Sequence of chain 3.A:
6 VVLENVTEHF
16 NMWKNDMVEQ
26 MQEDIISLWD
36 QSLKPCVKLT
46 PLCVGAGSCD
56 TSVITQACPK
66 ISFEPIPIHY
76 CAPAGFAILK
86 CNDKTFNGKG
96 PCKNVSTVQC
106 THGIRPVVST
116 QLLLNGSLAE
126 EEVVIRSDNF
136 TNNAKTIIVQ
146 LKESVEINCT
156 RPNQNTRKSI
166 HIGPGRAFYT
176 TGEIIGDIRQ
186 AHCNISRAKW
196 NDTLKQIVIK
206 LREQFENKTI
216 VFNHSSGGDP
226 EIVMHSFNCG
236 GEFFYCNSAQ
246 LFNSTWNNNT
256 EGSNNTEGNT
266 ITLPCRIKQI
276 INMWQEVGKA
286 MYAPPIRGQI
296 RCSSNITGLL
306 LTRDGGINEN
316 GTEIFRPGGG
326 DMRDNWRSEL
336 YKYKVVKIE

Binding-site contacts:
Ligand atom C3 contacts residue ASN120 of chain 3.A at 3.8 Å.
Ligand atom C8 contacts residue VAL112 of chain 3.A at 3.8 Å (hydrophobic).
Ligand atom O5 contacts residue ARG110 of chain 3.A at 4.2 Å.
Ligand atom C4 contacts residue ASN120 of chain 3.A at 4.3 Å.
Ligand atom C1 contacts residue SER298 of chain 3.A at 3.7 Å.
Ligand atom C7 contacts residue ASN120 of chain 3.A at 3.8 Å.
Ligand atom O5 contacts residue ASN120 of chain 3.A at 2.4 Å (h-bond).
Ligand atom N2 contacts residue SER298 of chain 3.A at 4.2 Å.
Ligand atom C4 contacts residue SER298 of chain 3.A at 4.0 Å.
Ligand atom O7 contacts residue ASN233 of chain 3.A at 4.0 Å.
Ligand atom C8 contacts residue PRO70 of chain 3.A at 4.3 Å (hydrophobic).
Ligand atom C2 contacts residue ASN120 of chain 3.A at 2.5 Å.
Ligand atom O4 contacts residue SER298 of chain 3.A at 4.1 Å.
Ligand atom C1 contacts residue SER299 of chain 3.A at 3.6 Å.
Ligand atom C5 contacts residue ARG110 of chain 3.A at 4.4 Å.
Ligand atom O5 contacts residue SER298 of chain 3.A at 4.2 Å.
Ligand atom C5 contacts residue SER298 of chain 3.A at 3.7 Å.
Ligand atom C5 contacts residue ASN120 of chain 3.A at 3.7 Å.
Ligand atom O7 contacts residue PRO70 of chain 3.A at 4.5 Å.
Ligand atom C8 contacts residue ASN120 of chain 3.A at 3.9 Å.
Ligand atom N2 contacts residue SER299 of chain 3.A at 3.8 Å.
Ligand atom C1 contacts residue ASN120 of chain 3.A at 1.5 Å.
Ligand atom N2 contacts residue ASN120 of chain 3.A at 2.9 Å (h-bond).
Ligand atom C3 contacts residue SER298 of chain 3.A at 3.5 Å.
Ligand atom C7 contacts residue PRO70 of chain 3.A at 4.3 Å (hydrophobic).
Ligand atom C2 contacts residue SER298 of chain 3.A at 4.0 Å.
Ligand atom O7 contacts residue CYS234 of chain 3.A at 3.4 Å.
Ligand atom C6 contacts residue ARG110 of chain 3.A at 3.5 Å.
Ligand atom O6 contacts residue ARG110 of chain 3.A at 4.4 Å.
Ligand atom C2 contacts residue PRO70 of chain 3.A at 4.2 Å (hydrophobic).
Ligand atom C2 contacts residue SER299 of chain 3.A at 4.3 Å.

This protein binds this small molecule.
Small molecule (SMILES): CC(=O)N[C@@H]1[C@@H](O)[C@H](O)[C@@H](CO)O[C@H]1O